This protein binds this small molecule.
Small molecule (SMILES): CC=CC(=O)O

Binding-site contacts:
Ligand atom C4 contacts residue TYR23 of chain 1.B at 4.2 Å (hydrophobic).
Ligand atom C1 contacts residue GLU181 of chain 1.C at 4.0 Å.
Ligand atom O1 contacts residue ARG77 of chain 1.C at 2.8 Å (salt-bridge).
Ligand atom C4 contacts residue LEU176 of chain 1.C at 3.8 Å (hydrophobic).
Ligand atom C2 contacts residue GLU181 of chain 1.C at 3.8 Å.
Ligand atom C4 contacts residue PHE174 of chain 1.C at 4.5 Å (hydrophobic).
Ligand atom C2 contacts residue PHE42 of chain 1.B at 3.6 Å (hydrophobic).
Ligand atom C3 contacts residue VAL79 of chain 1.C at 4.0 Å (hydrophobic).
Ligand atom C3 contacts residue LEU176 of chain 1.C at 4.3 Å (hydrophobic).
Ligand atom C2 contacts residue LEU176 of chain 1.C at 4.0 Å (hydrophobic).
Ligand atom C4 contacts residue ASN152 of chain 1.B at 4.5 Å.
Ligand atom C3 contacts residue ILE131 of chain 1.C at 4.3 Å (hydrophobic).
Ligand atom O2 contacts residue VAL79 of chain 1.C at 4.0 Å.
Ligand atom O1 contacts residue ILE131 of chain 1.C at 3.9 Å.
Ligand atom C2 contacts residue ILE25 of chain 1.B at 4.5 Å (hydrophobic).
Ligand atom O2 contacts residue ILE131 of chain 1.C at 3.6 Å.
Ligand atom C3 contacts residue ILE25 of chain 1.B at 4.2 Å (hydrophobic).
Ligand atom C1 contacts residue ILE131 of chain 1.C at 3.8 Å (hydrophobic).
Ligand atom C1 contacts residue ARG77 of chain 1.C at 3.9 Å.
Ligand atom C1 contacts residue ARG105 of chain 1.B at 4.3 Å.
Ligand atom C1 contacts residue PHE42 of chain 1.B at 3.6 Å (hydrophobic).
Ligand atom C1 contacts residue ILE25 of chain 1.B at 4.5 Å (hydrophobic).
Ligand atom O1 contacts residue PHE42 of chain 1.B at 2.8 Å.
Ligand atom O2 contacts residue ILE25 of chain 1.B at 4.2 Å.
Ligand atom C2 contacts residue ILE131 of chain 1.C at 4.3 Å (hydrophobic).
Ligand atom O1 contacts residue GLU181 of chain 1.C at 3.5 Å (salt-bridge).
Ligand atom O2 contacts residue ARG105 of chain 1.B at 3.4 Å (salt-bridge).
Ligand atom O1 contacts residue ARG105 of chain 1.B at 4.3 Å.

Sequence of chain 1.B:
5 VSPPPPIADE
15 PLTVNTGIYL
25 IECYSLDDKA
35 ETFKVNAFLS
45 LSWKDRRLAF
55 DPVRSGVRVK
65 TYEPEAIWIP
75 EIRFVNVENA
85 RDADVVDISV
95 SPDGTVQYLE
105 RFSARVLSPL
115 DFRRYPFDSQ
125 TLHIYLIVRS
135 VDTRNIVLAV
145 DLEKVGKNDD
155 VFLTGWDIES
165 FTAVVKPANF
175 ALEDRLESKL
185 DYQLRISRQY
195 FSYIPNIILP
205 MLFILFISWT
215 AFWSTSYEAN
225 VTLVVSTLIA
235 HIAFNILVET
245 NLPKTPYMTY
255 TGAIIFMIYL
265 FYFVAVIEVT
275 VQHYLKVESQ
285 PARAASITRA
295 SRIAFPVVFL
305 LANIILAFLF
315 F

Sequence of chain 1.C:
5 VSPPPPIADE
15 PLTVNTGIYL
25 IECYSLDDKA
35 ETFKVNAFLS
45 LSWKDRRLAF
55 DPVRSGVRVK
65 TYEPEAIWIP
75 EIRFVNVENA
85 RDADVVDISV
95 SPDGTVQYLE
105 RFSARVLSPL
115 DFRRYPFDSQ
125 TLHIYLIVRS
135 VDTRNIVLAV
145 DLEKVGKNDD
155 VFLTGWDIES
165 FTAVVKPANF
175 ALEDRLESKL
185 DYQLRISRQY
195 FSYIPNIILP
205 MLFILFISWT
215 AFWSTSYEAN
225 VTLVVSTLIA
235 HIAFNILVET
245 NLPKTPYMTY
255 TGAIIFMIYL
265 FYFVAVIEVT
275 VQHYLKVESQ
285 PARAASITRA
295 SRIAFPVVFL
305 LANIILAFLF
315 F